A protein and the small-molecule ligand that binds it are described below.
Small molecule (SMILES): O[C@@H]1CO[C@@H]2OCC[C@@H]21

Binding-site contacts:
Ligand atom O2 contacts residue LYS117 of chain 1.A at 2.8 Å (salt-bridge).
Ligand atom O2 contacts residue GLY13 of chain 1.A at 3.4 Å (h-bond).
Ligand atom O2 contacts residue GNP1 of chain 1.B at 4.1 Å.
Ligand atom C4 contacts residue TYR32 of chain 1.A at 3.0 Å (hydrophobic).
Ligand atom O1 contacts residue GNP1 of chain 1.B at 4.5 Å.
Ligand atom C4 contacts residue GLY13 of chain 1.A at 4.4 Å.
Ligand atom C3 contacts residue TYR32 of chain 1.A at 4.1 Å (hydrophobic).
Ligand atom C3 contacts residue GLY13 of chain 1.A at 4.0 Å.
Ligand atom O1 contacts residue TYR32 of chain 1.A at 3.4 Å.
Ligand atom C3 contacts residue GNP1 of chain 1.B at 4.0 Å.
Ligand atom C5 contacts residue LYS117 of chain 1.A at 3.2 Å.
Ligand atom C1 contacts residue TYR32 of chain 1.A at 4.4 Å (hydrophobic).
Ligand atom O1 contacts residue GLY13 of chain 1.A at 3.4 Å.
Ligand atom C3 contacts residue LYS117 of chain 1.A at 4.0 Å.

Sequence of chain 1.A:
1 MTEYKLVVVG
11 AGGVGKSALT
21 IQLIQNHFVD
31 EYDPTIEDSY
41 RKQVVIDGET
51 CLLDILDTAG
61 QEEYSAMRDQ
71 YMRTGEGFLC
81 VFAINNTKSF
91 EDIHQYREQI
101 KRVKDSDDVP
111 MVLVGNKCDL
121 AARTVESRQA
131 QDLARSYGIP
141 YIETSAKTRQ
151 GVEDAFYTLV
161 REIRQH